The small molecule below binds the protein below.
Small molecule (SMILES): CC(=O)N[C@H]1[C@H](O[C@H]2[C@H](O)[C@@H](NC(C)=O)CO[C@@H]2CO)O[C@H](CO)[C@@H](O)[C@@H]1O

Sequence of chain 1.A:
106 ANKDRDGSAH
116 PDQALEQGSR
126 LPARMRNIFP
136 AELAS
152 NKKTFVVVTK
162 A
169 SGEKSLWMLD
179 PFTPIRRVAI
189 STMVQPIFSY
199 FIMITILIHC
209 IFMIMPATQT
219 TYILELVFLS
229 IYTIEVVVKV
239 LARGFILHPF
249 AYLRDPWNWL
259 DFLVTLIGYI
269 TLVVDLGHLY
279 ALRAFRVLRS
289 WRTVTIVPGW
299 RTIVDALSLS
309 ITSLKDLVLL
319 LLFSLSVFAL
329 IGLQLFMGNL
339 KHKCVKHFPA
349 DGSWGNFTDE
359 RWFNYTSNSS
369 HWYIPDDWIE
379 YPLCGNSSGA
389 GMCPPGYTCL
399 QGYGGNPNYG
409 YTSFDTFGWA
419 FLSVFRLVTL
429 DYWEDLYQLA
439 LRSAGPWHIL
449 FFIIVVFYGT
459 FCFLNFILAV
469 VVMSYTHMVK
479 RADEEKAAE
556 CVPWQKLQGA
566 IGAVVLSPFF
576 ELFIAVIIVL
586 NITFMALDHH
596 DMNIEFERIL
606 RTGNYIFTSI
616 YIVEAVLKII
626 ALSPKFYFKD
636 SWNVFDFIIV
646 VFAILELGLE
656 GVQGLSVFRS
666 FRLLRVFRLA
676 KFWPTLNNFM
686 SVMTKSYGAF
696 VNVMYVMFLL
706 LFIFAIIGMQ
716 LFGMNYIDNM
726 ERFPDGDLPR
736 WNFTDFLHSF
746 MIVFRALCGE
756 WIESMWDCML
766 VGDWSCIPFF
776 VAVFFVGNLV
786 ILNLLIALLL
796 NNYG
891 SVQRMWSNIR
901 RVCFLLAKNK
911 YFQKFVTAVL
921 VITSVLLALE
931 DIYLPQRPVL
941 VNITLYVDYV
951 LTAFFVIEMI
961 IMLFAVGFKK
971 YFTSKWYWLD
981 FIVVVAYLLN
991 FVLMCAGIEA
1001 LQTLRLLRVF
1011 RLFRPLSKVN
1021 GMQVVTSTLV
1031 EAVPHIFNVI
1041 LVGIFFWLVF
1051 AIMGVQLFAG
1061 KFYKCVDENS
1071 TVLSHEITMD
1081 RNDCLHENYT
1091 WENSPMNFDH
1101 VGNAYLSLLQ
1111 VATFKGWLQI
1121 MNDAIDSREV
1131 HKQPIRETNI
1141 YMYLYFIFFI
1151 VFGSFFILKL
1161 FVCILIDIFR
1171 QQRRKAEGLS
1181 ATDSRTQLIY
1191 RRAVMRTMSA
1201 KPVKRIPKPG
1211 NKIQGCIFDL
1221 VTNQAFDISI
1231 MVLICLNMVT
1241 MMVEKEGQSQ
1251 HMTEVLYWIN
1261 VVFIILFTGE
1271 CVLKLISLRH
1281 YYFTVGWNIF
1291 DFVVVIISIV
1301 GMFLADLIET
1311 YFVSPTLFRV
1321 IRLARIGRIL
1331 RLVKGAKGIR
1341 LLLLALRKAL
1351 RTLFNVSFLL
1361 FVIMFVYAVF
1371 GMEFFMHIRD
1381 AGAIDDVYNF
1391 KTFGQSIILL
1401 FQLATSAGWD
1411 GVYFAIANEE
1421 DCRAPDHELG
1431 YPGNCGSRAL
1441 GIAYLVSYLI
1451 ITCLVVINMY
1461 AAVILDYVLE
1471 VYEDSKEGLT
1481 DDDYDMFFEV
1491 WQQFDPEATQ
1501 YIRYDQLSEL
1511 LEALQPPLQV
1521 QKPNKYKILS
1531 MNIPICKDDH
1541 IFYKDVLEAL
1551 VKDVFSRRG

Binding-site contacts:
Ligand atom C3 contacts residue ASN362 of chain 1.A at 3.8 Å.
Ligand atom C8 contacts residue ASN362 of chain 1.A at 3.8 Å.
Ligand atom C5 contacts residue ASN362 of chain 1.A at 3.6 Å.
Ligand atom C2 contacts residue ASN362 of chain 1.A at 2.5 Å.
Ligand atom O6 contacts residue ASN362 of chain 1.A at 4.5 Å.
Ligand atom C7 contacts residue ASN362 of chain 1.A at 3.6 Å.
Ligand atom O5 contacts residue ASN362 of chain 1.A at 2.4 Å (h-bond).
Ligand atom C4 contacts residue ASN362 of chain 1.A at 4.2 Å.
Ligand atom C8 contacts residue SER365 of chain 1.A at 4.5 Å.
Ligand atom C1 contacts residue ASN362 of chain 1.A at 1.4 Å.
Ligand atom N2 contacts residue ASN362 of chain 1.A at 2.5 Å (h-bond).